Sequence of chain 1.W:
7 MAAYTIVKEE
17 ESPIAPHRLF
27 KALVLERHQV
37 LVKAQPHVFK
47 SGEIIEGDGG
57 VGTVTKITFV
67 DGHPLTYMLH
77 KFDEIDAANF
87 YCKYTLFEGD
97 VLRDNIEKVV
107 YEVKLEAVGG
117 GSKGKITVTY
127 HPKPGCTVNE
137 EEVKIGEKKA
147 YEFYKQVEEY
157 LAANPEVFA

Binding-site contacts:
Ligand atom C7 contacts residue GLN41 of chain 1.W at 3.9 Å.
Ligand atom C2 contacts residue PHE65 of chain 1.W at 3.9 Å (hydrophobic).
Ligand atom C15 contacts residue GLY142 of chain 1.W at 3.7 Å.
Ligand atom C13 contacts residue ILE141 of chain 1.W at 3.5 Å (hydrophobic).
Ligand atom C4 contacts residue VAL44 of chain 1.W at 4.1 Å (hydrophobic).
Ligand atom C6 contacts residue LEU37 of chain 1.W at 3.9 Å (hydrophobic).
Ligand atom C12 contacts residue VAL97 of chain 1.W at 4.0 Å (hydrophobic).
Ligand atom C9 contacts residue LEU37 of chain 1.W at 4.2 Å (hydrophobic).
Ligand atom O3 contacts residue ALA146 of chain 1.W at 3.8 Å.
Ligand atom S contacts residue ARG33 of chain 1.W at 4.0 Å.
Ligand atom C3 contacts residue PHE65 of chain 1.W at 3.5 Å (hydrophobic).
Ligand atom C7 contacts residue PHE149 of chain 1.W at 3.8 Å (hydrophobic).
Ligand atom C5 contacts residue LYS145 of chain 1.W at 3.9 Å.
Ligand atom C16 contacts residue VAL97 of chain 1.W at 3.9 Å (hydrophobic).
Ligand atom O2 contacts residue ARG33 of chain 1.W at 2.6 Å (salt-bridge).
Ligand atom C3 contacts residue PHE45 of chain 1.W at 4.1 Å (hydrophobic).
Ligand atom O3 contacts residue GLY142 of chain 1.W at 3.7 Å.
Ligand atom C16 contacts residue TYR107 of chain 1.W at 3.8 Å (hydrophobic).
Ligand atom C15 contacts residue TYR107 of chain 1.W at 4.2 Å (hydrophobic).
Ligand atom C13 contacts residue VAL97 of chain 1.W at 3.9 Å (hydrophobic).
Ligand atom C13 contacts residue GLY142 of chain 1.W at 3.6 Å.
Ligand atom N contacts residue MET74 of chain 1.W at 4.0 Å.
Ligand atom C5 contacts residue PHE45 of chain 1.W at 3.6 Å (hydrophobic).
Ligand atom C4 contacts residue PHE45 of chain 1.W at 3.6 Å (hydrophobic).
Ligand atom C8 contacts residue LEU37 of chain 1.W at 3.3 Å (hydrophobic).
Ligand atom C4 contacts residue LYS145 of chain 1.W at 3.9 Å.
Ligand atom C7 contacts residue LEU37 of chain 1.W at 3.2 Å (hydrophobic).
Ligand atom C11 contacts residue VAL97 of chain 1.W at 4.0 Å (hydrophobic).
Ligand atom C6 contacts residue PHE45 of chain 1.W at 3.5 Å (hydrophobic).
Ligand atom O2 contacts residue ALA146 of chain 1.W at 3.5 Å.
Ligand atom C7 contacts residue LYS145 of chain 1.W at 3.7 Å.
Ligand atom O1 contacts residue MET74 of chain 1.W at 3.7 Å.
Ligand atom C10 contacts residue LYS145 of chain 1.W at 4.1 Å.
Ligand atom C10 contacts residue PHE45 of chain 1.W at 4.1 Å (hydrophobic).
Ligand atom C6 contacts residue GLN41 of chain 1.W at 3.3 Å.
Ligand atom C14 contacts residue VAL97 of chain 1.W at 3.8 Å (hydrophobic).
Ligand atom C14 contacts residue GLY142 of chain 1.W at 3.3 Å.
Ligand atom C7 contacts residue PHE45 of chain 1.W at 4.1 Å (hydrophobic).
Ligand atom C8 contacts residue LYS145 of chain 1.W at 3.8 Å.
Ligand atom C15 contacts residue VAL97 of chain 1.W at 3.7 Å (hydrophobic).

The small molecule below binds the protein below.
Small molecule (SMILES): O=S(=O)(O)c1cccc2cccc(Nc3ccccc3)c12